Binding-site contacts:
Ligand atom C1 contacts residue ASN296 of chain 1.A at 1.4 Å.
Ligand atom N2 contacts residue THR298 of chain 1.A at 4.0 Å.
Ligand atom C4 contacts residue ASN296 of chain 1.A at 4.2 Å.
Ligand atom N2 contacts residue ASN296 of chain 1.A at 3.0 Å (h-bond).
Ligand atom C2 contacts residue THR298 of chain 1.A at 4.4 Å.
Ligand atom O5 contacts residue THR298 of chain 1.A at 4.3 Å.
Ligand atom O5 contacts residue ASN295 of chain 1.A at 3.0 Å (h-bond).
Ligand atom C1 contacts residue THR298 of chain 1.A at 3.5 Å.
Ligand atom C7 contacts residue THR298 of chain 1.A at 4.3 Å.
Ligand atom O6 contacts residue ASN295 of chain 1.A at 3.8 Å.
Ligand atom C8 contacts residue THR298 of chain 1.A at 4.1 Å.
Ligand atom C2 contacts residue ASN296 of chain 1.A at 2.5 Å.
Ligand atom C5 contacts residue ASN296 of chain 1.A at 3.6 Å.
Ligand atom C8 contacts residue ASN296 of chain 1.A at 4.5 Å.
Ligand atom C6 contacts residue HIS293 of chain 1.A at 3.5 Å.
Ligand atom C5 contacts residue HIS293 of chain 1.A at 3.9 Å.
Ligand atom C7 contacts residue ASN296 of chain 1.A at 3.3 Å.
Ligand atom C3 contacts residue ASN296 of chain 1.A at 3.8 Å.
Ligand atom O5 contacts residue HIS293 of chain 1.A at 4.2 Å.
Ligand atom C6 contacts residue ASN295 of chain 1.A at 3.9 Å.
Ligand atom C1 contacts residue ASN295 of chain 1.A at 3.9 Å.
Ligand atom O5 contacts residue ASN296 of chain 1.A at 2.4 Å (h-bond).
Ligand atom O7 contacts residue ASN296 of chain 1.A at 3.1 Å (h-bond).
Ligand atom C5 contacts residue ASN295 of chain 1.A at 4.0 Å.

Sequence of chain 1.A:
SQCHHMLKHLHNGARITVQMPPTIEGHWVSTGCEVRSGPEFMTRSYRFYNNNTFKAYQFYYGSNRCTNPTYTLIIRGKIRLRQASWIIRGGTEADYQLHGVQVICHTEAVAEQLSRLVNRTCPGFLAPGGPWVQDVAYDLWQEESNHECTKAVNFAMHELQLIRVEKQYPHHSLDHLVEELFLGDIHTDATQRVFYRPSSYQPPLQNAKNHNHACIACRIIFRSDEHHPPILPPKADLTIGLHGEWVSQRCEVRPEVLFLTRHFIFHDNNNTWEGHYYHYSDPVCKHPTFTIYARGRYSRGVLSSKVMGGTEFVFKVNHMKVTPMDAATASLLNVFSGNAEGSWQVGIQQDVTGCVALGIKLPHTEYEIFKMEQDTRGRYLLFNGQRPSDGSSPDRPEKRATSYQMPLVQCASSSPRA

A small-molecule ligand and the protein it binds are described below.
Small molecule (SMILES): CC(=O)N[C@@H]1[C@@H](O)[C@H](O)[C@@H](CO)O[C@H]1O